Binding-site contacts:
Ligand atom C7 contacts residue ASN616 of chain 1.B at 3.9 Å.
Ligand atom C1 contacts residue ASN616 of chain 1.B at 1.4 Å.
Ligand atom O7 contacts residue ASN616 of chain 1.B at 4.5 Å.
Ligand atom C4 contacts residue ASN616 of chain 1.B at 4.2 Å.
Ligand atom C8 contacts residue ASN616 of chain 1.B at 4.4 Å.
Ligand atom O5 contacts residue ASN616 of chain 1.B at 2.4 Å (h-bond).
Ligand atom C2 contacts residue ASN616 of chain 1.B at 2.5 Å.
Ligand atom C5 contacts residue ASN616 of chain 1.B at 3.7 Å.
Ligand atom N2 contacts residue ASN616 of chain 1.B at 2.9 Å (h-bond).
Ligand atom C3 contacts residue ASN616 of chain 1.B at 3.8 Å.

The protein below binds the small molecule below.
Small molecule (SMILES): CC(=O)N[C@@H]1[C@@H](O)[C@H](O)[C@@H](CO)O[C@H]1O

Sequence of chain 1.B:
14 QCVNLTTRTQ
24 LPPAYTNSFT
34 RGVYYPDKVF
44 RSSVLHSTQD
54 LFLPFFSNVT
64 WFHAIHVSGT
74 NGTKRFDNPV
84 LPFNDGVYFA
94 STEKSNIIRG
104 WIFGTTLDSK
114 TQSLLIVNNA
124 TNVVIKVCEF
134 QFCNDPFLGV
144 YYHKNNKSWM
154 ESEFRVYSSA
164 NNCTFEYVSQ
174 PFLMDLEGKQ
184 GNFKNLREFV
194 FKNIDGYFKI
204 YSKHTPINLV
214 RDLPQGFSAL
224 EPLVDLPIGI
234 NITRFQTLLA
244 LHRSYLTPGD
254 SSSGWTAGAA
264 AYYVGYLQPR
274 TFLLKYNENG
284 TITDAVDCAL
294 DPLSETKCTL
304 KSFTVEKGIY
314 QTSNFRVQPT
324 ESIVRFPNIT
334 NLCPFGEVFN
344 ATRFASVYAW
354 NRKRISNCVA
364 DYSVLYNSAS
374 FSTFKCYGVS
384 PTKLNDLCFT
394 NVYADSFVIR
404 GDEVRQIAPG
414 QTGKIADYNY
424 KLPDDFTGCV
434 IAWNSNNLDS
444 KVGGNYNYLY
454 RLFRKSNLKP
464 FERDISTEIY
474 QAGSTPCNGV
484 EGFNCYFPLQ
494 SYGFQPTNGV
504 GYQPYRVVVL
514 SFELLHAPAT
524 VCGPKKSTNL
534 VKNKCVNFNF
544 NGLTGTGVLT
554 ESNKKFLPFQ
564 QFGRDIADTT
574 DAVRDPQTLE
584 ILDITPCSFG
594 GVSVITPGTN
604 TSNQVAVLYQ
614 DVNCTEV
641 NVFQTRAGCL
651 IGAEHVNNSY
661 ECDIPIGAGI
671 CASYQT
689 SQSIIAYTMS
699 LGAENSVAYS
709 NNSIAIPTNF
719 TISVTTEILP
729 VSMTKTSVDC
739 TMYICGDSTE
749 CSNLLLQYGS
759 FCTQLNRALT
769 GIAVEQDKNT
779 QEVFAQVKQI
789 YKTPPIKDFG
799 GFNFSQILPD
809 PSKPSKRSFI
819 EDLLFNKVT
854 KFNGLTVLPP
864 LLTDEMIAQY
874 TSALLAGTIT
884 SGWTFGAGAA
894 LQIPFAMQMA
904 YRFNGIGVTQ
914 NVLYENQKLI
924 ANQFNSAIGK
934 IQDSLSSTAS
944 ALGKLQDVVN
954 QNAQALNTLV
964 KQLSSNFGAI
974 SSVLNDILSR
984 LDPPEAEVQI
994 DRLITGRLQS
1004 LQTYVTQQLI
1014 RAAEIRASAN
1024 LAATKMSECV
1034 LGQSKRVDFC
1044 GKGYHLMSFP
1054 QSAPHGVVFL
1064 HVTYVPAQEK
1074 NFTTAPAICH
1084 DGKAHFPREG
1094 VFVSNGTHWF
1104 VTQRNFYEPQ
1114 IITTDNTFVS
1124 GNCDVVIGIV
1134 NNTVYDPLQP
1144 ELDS